Sequence of chain 3.A:
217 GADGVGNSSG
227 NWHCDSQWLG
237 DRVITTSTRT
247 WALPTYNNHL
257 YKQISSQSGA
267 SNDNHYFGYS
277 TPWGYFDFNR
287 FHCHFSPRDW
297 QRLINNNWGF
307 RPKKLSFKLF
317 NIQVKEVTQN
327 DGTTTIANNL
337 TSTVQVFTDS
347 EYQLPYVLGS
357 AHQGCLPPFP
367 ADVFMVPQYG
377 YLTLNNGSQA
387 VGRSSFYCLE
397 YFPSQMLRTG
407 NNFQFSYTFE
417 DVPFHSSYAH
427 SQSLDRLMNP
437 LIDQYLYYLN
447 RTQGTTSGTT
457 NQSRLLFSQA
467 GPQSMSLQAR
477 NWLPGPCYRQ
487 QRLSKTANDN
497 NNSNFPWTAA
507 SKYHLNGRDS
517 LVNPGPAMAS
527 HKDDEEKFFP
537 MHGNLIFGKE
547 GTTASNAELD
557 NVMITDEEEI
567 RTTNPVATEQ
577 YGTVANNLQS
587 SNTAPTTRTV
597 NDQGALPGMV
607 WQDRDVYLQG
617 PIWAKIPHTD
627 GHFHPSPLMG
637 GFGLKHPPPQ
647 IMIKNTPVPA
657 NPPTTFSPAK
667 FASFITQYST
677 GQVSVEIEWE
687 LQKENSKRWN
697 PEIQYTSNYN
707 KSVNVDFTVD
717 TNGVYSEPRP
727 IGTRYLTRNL

The small molecule below binds the protein below.
Small molecule (SMILES): Nc1ncnc2c1ncn2[C@H]1C[C@H](O)[C@@H](COP(=O)(O)O)O1

Binding-site contacts:
Ligand atom O4' contacts residue PRO631 of chain 3.A at 4.1 Å.
Ligand atom C2 contacts residue PRO419 of chain 3.A at 4.2 Å (hydrophobic).
Ligand atom N6 contacts residue PRO631 of chain 3.A at 3.8 Å.
Ligand atom N6 contacts residue PHE638 of chain 3.A at 3.8 Å.
Ligand atom N7 contacts residue HIS630 of chain 3.A at 3.6 Å.
Ligand atom O2P contacts residue PRO631 of chain 3.A at 3.8 Å.
Ligand atom P contacts residue PHE629 of chain 3.A at 4.4 Å.
Ligand atom C6 contacts residue GLY639 of chain 3.A at 3.8 Å.
Ligand atom N3 contacts residue PRO419 of chain 3.A at 4.2 Å.
Ligand atom N1 contacts residue GLY639 of chain 3.A at 3.1 Å (h-bond).
Ligand atom C6 contacts residue PRO631 of chain 3.A at 3.6 Å (hydrophobic).
Ligand atom N6 contacts residue VAL418 of chain 3.A at 3.8 Å.
Ligand atom C8 contacts residue HIS630 of chain 3.A at 3.1 Å.
Ligand atom O4' contacts residue HIS630 of chain 3.A at 4.2 Å.
Ligand atom N1 contacts residue PRO631 of chain 3.A at 3.8 Å.
Ligand atom N1 contacts residue VAL418 of chain 3.A at 3.8 Å.
Ligand atom O2P contacts residue PHE629 of chain 3.A at 3.4 Å (h-bond).
Ligand atom N7 contacts residue SER632 of chain 3.A at 3.8 Å.
Ligand atom C5 contacts residue PRO631 of chain 3.A at 4.1 Å (hydrophobic).
Ligand atom C5 contacts residue PRO419 of chain 3.A at 4.2 Å (hydrophobic).
Ligand atom C2 contacts residue PRO631 of chain 3.A at 4.3 Å (hydrophobic).
Ligand atom O5' contacts residue PRO631 of chain 3.A at 4.0 Å.
Ligand atom C6 contacts residue PRO419 of chain 3.A at 4.3 Å (hydrophobic).
Ligand atom O2P contacts residue HIS628 of chain 3.A at 3.8 Å.
Ligand atom O5' contacts residue PHE629 of chain 3.A at 3.9 Å.
Ligand atom N9 contacts residue PRO419 of chain 3.A at 4.2 Å.
Ligand atom N6 contacts residue SER632 of chain 3.A at 4.0 Å.
Ligand atom C2' contacts residue PRO419 of chain 3.A at 4.0 Å (hydrophobic).
Ligand atom N7 contacts residue ASP609 of chain 3.A at 4.1 Å.
Ligand atom N6 contacts residue GLY639 of chain 3.A at 2.9 Å (h-bond).
Ligand atom C2 contacts residue GLY639 of chain 3.A at 3.9 Å.
Ligand atom N6 contacts residue GLY637 of chain 3.A at 4.0 Å.
Ligand atom N1 contacts residue PRO419 of chain 3.A at 4.2 Å.
Ligand atom C4 contacts residue PRO419 of chain 3.A at 4.0 Å (hydrophobic).
Ligand atom N6 contacts residue PRO633 of chain 3.A at 4.2 Å.
Ligand atom C5 contacts residue SER632 of chain 3.A at 4.4 Å.
Ligand atom C1' contacts residue HIS630 of chain 3.A at 3.8 Å.
Ligand atom N9 contacts residue HIS630 of chain 3.A at 3.8 Å.
Ligand atom C6 contacts residue VAL418 of chain 3.A at 4.0 Å (hydrophobic).
Ligand atom C8 contacts residue ASP609 of chain 3.A at 4.4 Å.